The protein below binds the small molecule below.
Small molecule (SMILES): CC(=O)N[C@H]1[C@H](O[C@H]2[C@H](O)[C@@H](NC(C)=O)CO[C@@H]2CO)O[C@H](CO)[C@@H](O)[C@@H]1O

Sequence of chain 1.C:
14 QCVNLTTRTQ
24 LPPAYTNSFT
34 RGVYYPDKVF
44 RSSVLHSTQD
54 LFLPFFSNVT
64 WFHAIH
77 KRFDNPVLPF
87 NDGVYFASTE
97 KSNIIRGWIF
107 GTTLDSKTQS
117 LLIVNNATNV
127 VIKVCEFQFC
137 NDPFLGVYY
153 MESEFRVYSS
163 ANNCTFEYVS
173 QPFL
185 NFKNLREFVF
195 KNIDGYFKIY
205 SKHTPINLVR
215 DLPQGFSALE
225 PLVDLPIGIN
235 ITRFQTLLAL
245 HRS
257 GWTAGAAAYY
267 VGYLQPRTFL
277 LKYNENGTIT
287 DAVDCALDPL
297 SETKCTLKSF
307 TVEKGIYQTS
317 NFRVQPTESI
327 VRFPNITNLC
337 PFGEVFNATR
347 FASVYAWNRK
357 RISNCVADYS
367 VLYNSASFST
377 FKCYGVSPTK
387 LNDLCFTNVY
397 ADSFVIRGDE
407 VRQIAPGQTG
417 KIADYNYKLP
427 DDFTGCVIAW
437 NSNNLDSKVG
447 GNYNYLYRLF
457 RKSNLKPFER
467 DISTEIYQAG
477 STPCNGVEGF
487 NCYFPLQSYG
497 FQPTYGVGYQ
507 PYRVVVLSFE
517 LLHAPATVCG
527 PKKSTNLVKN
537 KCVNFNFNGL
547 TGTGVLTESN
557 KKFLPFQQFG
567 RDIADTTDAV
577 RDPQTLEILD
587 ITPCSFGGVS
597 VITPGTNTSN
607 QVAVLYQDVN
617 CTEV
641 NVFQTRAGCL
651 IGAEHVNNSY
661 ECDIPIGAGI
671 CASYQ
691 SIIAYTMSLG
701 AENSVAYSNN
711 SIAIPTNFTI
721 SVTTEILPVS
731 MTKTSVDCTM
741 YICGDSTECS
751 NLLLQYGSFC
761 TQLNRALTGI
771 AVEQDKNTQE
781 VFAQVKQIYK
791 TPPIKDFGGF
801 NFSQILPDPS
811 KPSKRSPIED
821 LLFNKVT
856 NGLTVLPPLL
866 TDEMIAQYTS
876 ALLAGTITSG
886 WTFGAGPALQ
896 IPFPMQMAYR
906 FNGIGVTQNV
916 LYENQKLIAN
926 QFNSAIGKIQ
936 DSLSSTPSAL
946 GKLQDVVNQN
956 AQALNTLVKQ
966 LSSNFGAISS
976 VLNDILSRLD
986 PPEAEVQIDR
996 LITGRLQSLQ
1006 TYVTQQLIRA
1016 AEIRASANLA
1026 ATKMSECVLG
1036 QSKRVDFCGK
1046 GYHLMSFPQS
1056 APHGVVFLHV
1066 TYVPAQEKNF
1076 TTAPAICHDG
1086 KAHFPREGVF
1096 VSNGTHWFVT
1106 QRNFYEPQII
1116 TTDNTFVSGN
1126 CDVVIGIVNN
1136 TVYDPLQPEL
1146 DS

Binding-site contacts:
Ligand atom C3 contacts residue HIS1101 of chain 1.C at 3.8 Å.
Ligand atom N2 contacts residue THR1100 of chain 1.C at 3.1 Å (h-bond).
Ligand atom C5 contacts residue ASN1098 of chain 1.C at 3.7 Å.
Ligand atom C1 contacts residue THR1100 of chain 1.C at 4.2 Å.
Ligand atom C1 contacts residue HIS1101 of chain 1.C at 4.4 Å.
Ligand atom O5 contacts residue ASN1098 of chain 1.C at 2.4 Å (h-bond).
Ligand atom N2 contacts residue ASN1098 of chain 1.C at 2.9 Å (h-bond).
Ligand atom C1 contacts residue ASN1098 of chain 1.C at 1.4 Å.
Ligand atom O7 contacts residue HIS1101 of chain 1.C at 3.2 Å.
Ligand atom C8 contacts residue THR1100 of chain 1.C at 4.1 Å.
Ligand atom C3 contacts residue ASN1098 of chain 1.C at 3.8 Å.
Ligand atom C7 contacts residue THR1100 of chain 1.C at 4.1 Å.
Ligand atom O4 contacts residue HIS1101 of chain 1.C at 3.6 Å (h-bond).
Ligand atom C3 contacts residue THR1100 of chain 1.C at 3.8 Å.
Ligand atom C2 contacts residue ASN1098 of chain 1.C at 2.5 Å.
Ligand atom O5 contacts residue PHE1103 of chain 1.C at 3.7 Å.
Ligand atom C1 contacts residue PHE1103 of chain 1.C at 4.3 Å (hydrophobic).
Ligand atom C6 contacts residue HIS1101 of chain 1.C at 4.2 Å.
Ligand atom C6 contacts residue PHE1103 of chain 1.C at 3.6 Å (hydrophobic).
Ligand atom O6 contacts residue PHE1103 of chain 1.C at 4.5 Å.
Ligand atom C5 contacts residue PHE1103 of chain 1.C at 3.8 Å (hydrophobic).
Ligand atom O3 contacts residue THR1100 of chain 1.C at 4.2 Å.
Ligand atom C7 contacts residue HIS1101 of chain 1.C at 3.9 Å.
Ligand atom O7 contacts residue ASN1098 of chain 1.C at 3.5 Å (h-bond).
Ligand atom C8 contacts residue ASN1098 of chain 1.C at 3.6 Å.
Ligand atom C4 contacts residue HIS1101 of chain 1.C at 3.8 Å.
Ligand atom C7 contacts residue ASN1098 of chain 1.C at 3.4 Å.
Ligand atom C2 contacts residue THR1100 of chain 1.C at 3.9 Å.
Ligand atom O5 contacts residue HIS1101 of chain 1.C at 4.4 Å.
Ligand atom C4 contacts residue ASN1098 of chain 1.C at 4.2 Å.
Ligand atom C5 contacts residue HIS1101 of chain 1.C at 3.4 Å.